Binding-site contacts:
Ligand atom O3 contacts residue CD1 of chain 4.S at 3.3 Å.
Ligand atom N2 contacts residue GLU53 of chain 4.A at 3.0 Å (salt-bridge).
Ligand atom AS1 contacts residue HIS49 of chain 4.A at 4.3 Å.
Ligand atom C3 contacts residue GLU53 of chain 4.A at 3.4 Å.
Ligand atom O3 contacts residue ARG52 of chain 4.A at 2.3 Å (salt-bridge).
Ligand atom C1 contacts residue CD1 of chain 4.S at 3.9 Å.
Ligand atom O1 contacts residue CD1 of chain 4.S at 3.9 Å.
Ligand atom AS1 contacts residue CD1 of chain 4.S at 4.0 Å.
Ligand atom C3 contacts residue ARG52 of chain 4.A at 3.8 Å.
Ligand atom N1 contacts residue HIS49 of chain 4.A at 2.8 Å (h-bond).
Ligand atom N2 contacts residue ARG52 of chain 4.A at 3.8 Å.
Ligand atom C2 contacts residue GLU45 of chain 4.A at 4.0 Å.
Ligand atom C4 contacts residue GLU56 of chain 4.A at 4.4 Å.
Ligand atom AS1 contacts residue ARG52 of chain 4.A at 3.8 Å.
Ligand atom C1 contacts residue HIS49 of chain 4.A at 4.1 Å.
Ligand atom C3 contacts residue HIS49 of chain 4.A at 4.2 Å.
Ligand atom C4 contacts residue ARG52 of chain 4.A at 3.7 Å.
Ligand atom N1 contacts residue CD1 of chain 4.S at 3.9 Å.
Ligand atom PT1 contacts residue CD1 of chain 4.S at 4.1 Å.
Ligand atom O2 contacts residue ARG52 of chain 4.A at 3.5 Å.
Ligand atom N2 contacts residue HIS49 of chain 4.A at 3.0 Å (h-bond).
Ligand atom PT1 contacts residue HIS49 of chain 4.A at 2.0 Å.
Ligand atom C4 contacts residue GLU53 of chain 4.A at 3.3 Å.

A small-molecule ligand and the protein it binds are described below.
Small molecule (SMILES): CC1=N[Pt]2N=C(C)O[As]2(O)(O)O1

Sequence of chain 4.A:
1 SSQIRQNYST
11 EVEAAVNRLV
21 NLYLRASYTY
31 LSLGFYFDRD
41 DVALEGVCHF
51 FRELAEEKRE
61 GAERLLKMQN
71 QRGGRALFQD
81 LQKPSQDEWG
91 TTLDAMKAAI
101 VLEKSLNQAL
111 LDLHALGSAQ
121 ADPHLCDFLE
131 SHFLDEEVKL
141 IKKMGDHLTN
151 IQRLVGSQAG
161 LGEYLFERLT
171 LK